Sequence of chain 1.A:
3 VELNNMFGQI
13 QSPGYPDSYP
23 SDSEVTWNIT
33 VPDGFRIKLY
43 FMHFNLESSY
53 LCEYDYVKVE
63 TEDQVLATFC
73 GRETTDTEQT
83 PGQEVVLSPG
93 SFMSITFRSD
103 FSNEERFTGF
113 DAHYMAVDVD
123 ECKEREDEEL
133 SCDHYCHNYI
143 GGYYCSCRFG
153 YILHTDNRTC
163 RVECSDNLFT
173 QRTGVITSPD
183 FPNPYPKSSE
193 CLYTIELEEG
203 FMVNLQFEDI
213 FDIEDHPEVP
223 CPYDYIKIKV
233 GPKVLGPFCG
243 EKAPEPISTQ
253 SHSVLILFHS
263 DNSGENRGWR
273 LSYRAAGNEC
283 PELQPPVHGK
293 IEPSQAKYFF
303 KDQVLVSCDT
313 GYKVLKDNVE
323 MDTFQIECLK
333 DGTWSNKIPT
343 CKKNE

Binding-site contacts:
Ligand atom O5 contacts residue ASN159 of chain 1.A at 2.3 Å (h-bond).
Ligand atom C4 contacts residue ASN159 of chain 1.A at 3.0 Å.
Ligand atom C2 contacts residue ASN159 of chain 1.A at 2.4 Å.
Ligand atom C6 contacts residue ASN159 of chain 1.A at 4.0 Å.
Ligand atom C1 contacts residue ASN159 of chain 1.A at 1.4 Å.
Ligand atom O4 contacts residue ASN159 of chain 1.A at 4.5 Å.
Ligand atom O6 contacts residue THR157 of chain 1.A at 3.9 Å.
Ligand atom O7 contacts residue TYR145 of chain 1.A at 4.4 Å.
Ligand atom C5 contacts residue ASN159 of chain 1.A at 3.1 Å.
Ligand atom C3 contacts residue ASN159 of chain 1.A at 2.7 Å.
Ligand atom N2 contacts residue ASN159 of chain 1.A at 3.8 Å.
Ligand atom O6 contacts residue ASN159 of chain 1.A at 3.7 Å.
Ligand atom C1 contacts residue ASP158 of chain 1.A at 4.4 Å.
Ligand atom O3 contacts residue ASN159 of chain 1.A at 2.5 Å (h-bond).

The protein below binds the small molecule below.
Small molecule (SMILES): CC(=O)N[C@H]1[C@@H](O[C@H]2[C@H](O)[C@@H](NC(C)=O)CO[C@@H]2CO)O[C@H](CO)[C@@H](O[C@@H]2O[C@H](CO)[C@@H](O)[C@H](O[C@H]3O[C@H](CO)[C@@H](O)[C@H](O)[C@@H]3O)[C@@H]2O)[C@@H]1O